This protein binds this small molecule.
Small molecule (SMILES): Cn1cc(C(=O)NCCN2CCCC2)ccc1=O

Sequence of chain 1.A:
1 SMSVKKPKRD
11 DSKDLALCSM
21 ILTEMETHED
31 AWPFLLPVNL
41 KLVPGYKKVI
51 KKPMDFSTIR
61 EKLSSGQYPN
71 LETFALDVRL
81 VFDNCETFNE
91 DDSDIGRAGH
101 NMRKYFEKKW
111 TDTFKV

Binding-site contacts:
Ligand atom C04 contacts residue VAL38 of chain 1.A at 4.2 Å (hydrophobic).
Ligand atom C07 contacts residue VAL38 of chain 1.A at 3.9 Å (hydrophobic).
Ligand atom C05 contacts residue VAL38 of chain 1.A at 4.3 Å (hydrophobic).
Ligand atom C06 contacts residue ASN89 of chain 1.A at 4.0 Å.
Ligand atom C03 contacts residue ILE95 of chain 1.A at 4.1 Å (hydrophobic).
Ligand atom N02 contacts residue PRO33 of chain 1.A at 3.9 Å.
Ligand atom O08 contacts residue ASN89 of chain 1.A at 2.9 Å (h-bond).
Ligand atom C03 contacts residue VAL38 of chain 1.A at 3.7 Å (hydrophobic).
Ligand atom C01 contacts residue VAL38 of chain 1.A at 3.9 Å (hydrophobic).
Ligand atom O08 contacts residue TYR46 of chain 1.A at 3.7 Å.
Ligand atom N02 contacts residue VAL38 of chain 1.A at 3.5 Å.
Ligand atom O08 contacts residue PHE88 of chain 1.A at 4.2 Å.
Ligand atom C06 contacts residue PHE88 of chain 1.A at 4.2 Å (hydrophobic).
Ligand atom C13 contacts residue TRP32 of chain 1.A at 4.2 Å (hydrophobic).
Ligand atom N02 contacts residue ILE95 of chain 1.A at 4.0 Å.
Ligand atom C07 contacts residue TYR46 of chain 1.A at 4.1 Å (hydrophobic).
Ligand atom O08 contacts residue ILE95 of chain 1.A at 4.2 Å.
Ligand atom N11 contacts residue PRO33 of chain 1.A at 4.1 Å.
Ligand atom C07 contacts residue ASN89 of chain 1.A at 3.7 Å.
Ligand atom C06 contacts residue ILE95 of chain 1.A at 4.1 Å (hydrophobic).
Ligand atom C01 contacts residue PHE34 of chain 1.A at 3.8 Å (hydrophobic).
Ligand atom C07 contacts residue ILE95 of chain 1.A at 4.1 Å (hydrophobic).
Ligand atom C06 contacts residue VAL38 of chain 1.A at 4.4 Å (hydrophobic).
Ligand atom O10 contacts residue ILE95 of chain 1.A at 4.4 Å.
Ligand atom C06 contacts residue TYR46 of chain 1.A at 4.5 Å (hydrophobic).
Ligand atom C01 contacts residue ILE95 of chain 1.A at 4.2 Å (hydrophobic).
Ligand atom C05 contacts residue VAL43 of chain 1.A at 4.5 Å (hydrophobic).
Ligand atom C04 contacts residue ILE95 of chain 1.A at 3.7 Å (hydrophobic).
Ligand atom C03 contacts residue PRO33 of chain 1.A at 3.4 Å (hydrophobic).
Ligand atom O08 contacts residue VAL38 of chain 1.A at 4.4 Å.
Ligand atom C18 contacts residue TRP32 of chain 1.A at 3.9 Å (hydrophobic).
Ligand atom C01 contacts residue PRO33 of chain 1.A at 3.4 Å (hydrophobic).
Ligand atom C05 contacts residue ILE95 of chain 1.A at 3.7 Å (hydrophobic).
Ligand atom C09 contacts residue ILE95 of chain 1.A at 4.2 Å (hydrophobic).